A small-molecule ligand and the protein it binds are described below.
Small molecule (SMILES): OC[C@H]1O[C@H](NC2=N[C@@H]3[C@H](S2)[C@@H](O)[C@H](O)[C@]3(O)CO)[C@H](O)[C@@H](O)[C@@H]1O

Binding-site contacts:
Ligand atom C1A contacts residue TYR482 of chain 1.A at 3.4 Å (hydrophobic).
Ligand atom O3 contacts residue ALA277 of chain 1.A at 3.4 Å.
Ligand atom O7 contacts residue TYR127 of chain 1.A at 3.1 Å.
Ligand atom O3A contacts residue TRP490 of chain 1.A at 3.5 Å.
Ligand atom O5A contacts residue ASP130 of chain 1.A at 2.8 Å (salt-bridge).
Ligand atom O6 contacts residue TYR482 of chain 1.A at 3.5 Å.
Ligand atom O3 contacts residue ARG175 of chain 1.A at 2.9 Å (salt-bridge).
Ligand atom C4A contacts residue ASP130 of chain 1.A at 3.1 Å.
Ligand atom C7 contacts residue ASP130 of chain 1.A at 3.3 Å.
Ligand atom O3 contacts residue ASN166 of chain 1.A at 2.7 Å (h-bond).
Ligand atom C4 contacts residue GLU249 of chain 1.A at 3.4 Å.
Ligand atom O3A contacts residue TRP417 of chain 1.A at 3.5 Å.
Ligand atom S1 contacts residue GLN416 of chain 1.A at 3.4 Å (h-bond).
Ligand atom C2 contacts residue TYR172 of chain 1.A at 3.5 Å (hydrophobic).
Ligand atom N1 contacts residue PHE123 of chain 1.A at 3.3 Å.
Ligand atom O2 contacts residue ASN166 of chain 1.A at 3.0 Å (h-bond).
Ligand atom O4A contacts residue TYR127 of chain 1.A at 3.5 Å.
Ligand atom O3A contacts residue TRP129 of chain 1.A at 2.9 Å (h-bond).
Ligand atom C1A contacts residue ASP282 of chain 1.A at 3.4 Å.
Ligand atom O5 contacts residue PHE123 of chain 1.A at 3.5 Å.
Ligand atom C6 contacts residue SER250 of chain 1.A at 3.4 Å.
Ligand atom C5A contacts residue ASP130 of chain 1.A at 3.3 Å.
Ligand atom O4 contacts residue ARG247 of chain 1.A at 2.8 Å (salt-bridge).
Ligand atom O7 contacts residue PHE123 of chain 1.A at 3.5 Å.
Ligand atom O6 contacts residue GLU481 of chain 1.A at 2.7 Å (salt-bridge).
Ligand atom O2 contacts residue TYR127 of chain 1.A at 3.5 Å.
Ligand atom S1 contacts residue TYR482 of chain 1.A at 3.5 Å (h-bond).
Ligand atom O3 contacts residue TYR172 of chain 1.A at 3.4 Å.
Ligand atom N1 contacts residue TYR482 of chain 1.A at 3.3 Å (h-bond).
Ligand atom O6 contacts residue ARG122 of chain 1.A at 2.8 Å (salt-bridge).
Ligand atom O4A contacts residue GLN177 of chain 1.A at 2.9 Å (h-bond).
Ligand atom O4A contacts residue ASP130 of chain 1.A at 2.6 Å (salt-bridge).
Ligand atom C6 contacts residue GLU481 of chain 1.A at 3.3 Å.
Ligand atom N1' contacts residue ASP282 of chain 1.A at 2.7 Å (salt-bridge).
Ligand atom O5A contacts residue PHE488 of chain 1.A at 3.5 Å.
Ligand atom S1 contacts residue ASP282 of chain 1.A at 3.2 Å (salt-bridge).
Ligand atom C5 contacts residue ASP282 of chain 1.A at 3.5 Å.
Ligand atom O4 contacts residue GLU249 of chain 1.A at 2.6 Å (salt-bridge).
Ligand atom O3A contacts residue GLY280 of chain 1.A at 2.6 Å (h-bond).
Ligand atom O5A contacts residue TRP490 of chain 1.A at 3.3 Å.

Sequence of chain 1.A:
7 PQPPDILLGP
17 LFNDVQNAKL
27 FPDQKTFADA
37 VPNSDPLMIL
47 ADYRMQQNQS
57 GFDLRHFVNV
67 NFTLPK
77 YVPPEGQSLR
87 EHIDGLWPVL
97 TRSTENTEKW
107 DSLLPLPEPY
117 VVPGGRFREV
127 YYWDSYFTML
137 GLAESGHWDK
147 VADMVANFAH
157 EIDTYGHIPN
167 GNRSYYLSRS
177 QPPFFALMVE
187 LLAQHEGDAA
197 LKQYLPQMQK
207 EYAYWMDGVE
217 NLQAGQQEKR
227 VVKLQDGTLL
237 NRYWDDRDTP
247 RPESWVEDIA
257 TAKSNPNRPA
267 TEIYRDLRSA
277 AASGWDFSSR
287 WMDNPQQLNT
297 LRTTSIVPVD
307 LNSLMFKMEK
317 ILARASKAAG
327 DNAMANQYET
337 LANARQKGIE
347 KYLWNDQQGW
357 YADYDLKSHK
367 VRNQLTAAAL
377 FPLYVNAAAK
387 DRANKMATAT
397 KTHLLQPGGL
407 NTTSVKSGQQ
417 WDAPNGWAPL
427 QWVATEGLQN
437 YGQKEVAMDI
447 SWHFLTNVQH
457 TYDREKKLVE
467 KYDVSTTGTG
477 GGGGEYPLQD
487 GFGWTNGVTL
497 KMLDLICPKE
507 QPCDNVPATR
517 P